This protein binds this small molecule.
Small molecule (SMILES): COC(=O)C/C(=C\C(=O)O)C(=O)O

Binding-site contacts:
Ligand atom C16 contacts residue TYR14 of chain 1.A at 3.5 Å (hydrophobic).
Ligand atom OG2 contacts residue GLU121 of chain 1.A at 3.6 Å.
Ligand atom CG contacts residue LEU187 of chain 1.A at 3.6 Å (hydrophobic).
Ligand atom C1C contacts residue EDO1 of chain 1.C at 3.4 Å.
Ligand atom CA contacts residue ARG18 of chain 1.A at 3.5 Å.
Ligand atom C1C contacts residue TYR242 of chain 1.A at 3.5 Å (hydrophobic).
Ligand atom OB2 contacts residue ARG18 of chain 1.A at 2.9 Å (salt-bridge).
Ligand atom C1C contacts residue ARG184 of chain 1.A at 3.7 Å.
Ligand atom CA contacts residue ARG184 of chain 1.A at 3.6 Å.
Ligand atom OA2 contacts residue ARG18 of chain 1.A at 3.4 Å (salt-bridge).
Ligand atom OG1 contacts residue GLU121 of chain 1.A at 3.7 Å.
Ligand atom CB contacts residue ARG18 of chain 1.A at 3.8 Å.
Ligand atom OB2 contacts residue TRP246 of chain 1.A at 3.3 Å.
Ligand atom OB2 contacts residue PHE4 of chain 1.A at 3.7 Å.
Ligand atom C16 contacts residue ARG18 of chain 1.A at 3.5 Å.
Ligand atom CG contacts residue GLU121 of chain 1.A at 3.6 Å.
Ligand atom OB1 contacts residue SER247 of chain 1.A at 2.7 Å (h-bond).
Ligand atom OG1 contacts residue HIS124 of chain 1.A at 2.8 Å (h-bond).
Ligand atom C2C contacts residue TRP179 of chain 1.A at 3.6 Å (hydrophobic).
Ligand atom OG2 contacts residue ARG18 of chain 1.A at 2.9 Å (salt-bridge).
Ligand atom OA1 contacts residue ARG184 of chain 1.A at 2.9 Å (salt-bridge).
Ligand atom CGC contacts residue HIS124 of chain 1.A at 3.8 Å.
Ligand atom CB contacts residue ARG184 of chain 1.A at 3.4 Å.
Ligand atom OA1 contacts residue EDO1 of chain 1.C at 2.6 Å (h-bond).
Ligand atom C16 contacts residue GLU121 of chain 1.A at 3.5 Å.
Ligand atom C1C contacts residue ARG18 of chain 1.A at 3.7 Å.
Ligand atom C16 contacts residue SAH1 of chain 1.J at 3.2 Å.
Ligand atom CG contacts residue ARG184 of chain 1.A at 3.5 Å.
Ligand atom C2C contacts residue ARG18 of chain 1.A at 3.6 Å.
Ligand atom OB2 contacts residue SER247 of chain 1.A at 2.8 Å (h-bond).
Ligand atom C2C contacts residue SER247 of chain 1.A at 3.3 Å.
Ligand atom OG1 contacts residue TRP125 of chain 1.A at 3.1 Å (h-bond).
Ligand atom C16 contacts residue PHE4 of chain 1.A at 3.8 Å (hydrophobic).
Ligand atom CGC contacts residue GLU121 of chain 1.A at 3.8 Å.
Ligand atom OA2 contacts residue TRP246 of chain 1.A at 3.5 Å (h-bond).
Ligand atom OB1 contacts residue TRP125 of chain 1.A at 3.5 Å.
Ligand atom OA2 contacts residue TYR242 of chain 1.A at 2.6 Å (h-bond).
Ligand atom OA2 contacts residue TYR150 of chain 1.A at 3.7 Å.
Ligand atom OB1 contacts residue TRP179 of chain 1.A at 3.7 Å.
Ligand atom OA2 contacts residue EDO1 of chain 1.C at 3.7 Å.

Sequence of chain 1.A:
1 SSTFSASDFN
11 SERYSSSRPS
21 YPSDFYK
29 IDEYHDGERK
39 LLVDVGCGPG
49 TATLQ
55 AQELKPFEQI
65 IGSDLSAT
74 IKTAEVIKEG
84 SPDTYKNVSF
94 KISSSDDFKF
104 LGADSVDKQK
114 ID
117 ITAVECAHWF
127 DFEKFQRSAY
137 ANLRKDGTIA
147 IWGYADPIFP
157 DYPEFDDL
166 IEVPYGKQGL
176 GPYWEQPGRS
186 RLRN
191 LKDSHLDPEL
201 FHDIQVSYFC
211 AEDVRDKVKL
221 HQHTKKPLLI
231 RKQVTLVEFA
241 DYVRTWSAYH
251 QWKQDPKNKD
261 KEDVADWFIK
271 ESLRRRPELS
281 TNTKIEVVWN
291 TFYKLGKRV